Binding-site contacts:
Ligand atom N1 contacts residue VAL202 of chain 33.A at 3.6 Å.
Ligand atom C2 contacts residue VAL202 of chain 33.A at 4.2 Å (hydrophobic).
Ligand atom C6 contacts residue SER415 of chain 33.A at 4.1 Å.
Ligand atom C5 contacts residue SER415 of chain 33.A at 4.1 Å.
Ligand atom N1 contacts residue PRO203 of chain 33.A at 4.1 Å.
Ligand atom N1 contacts residue GLY422 of chain 33.A at 3.0 Å (h-bond).
Ligand atom N7 contacts residue SER415 of chain 33.A at 4.0 Å.
Ligand atom C6 contacts residue VAL202 of chain 33.A at 4.2 Å (hydrophobic).
Ligand atom C6 contacts residue GLY422 of chain 33.A at 3.8 Å.
Ligand atom N6 contacts residue GLY422 of chain 33.A at 3.4 Å (h-bond).
Ligand atom N7 contacts residue HIS413 of chain 33.A at 4.1 Å.
Ligand atom N7 contacts residue PRO203 of chain 33.A at 4.2 Å.
Ligand atom N6 contacts residue GLY420 of chain 33.A at 3.7 Å.
Ligand atom N3 contacts residue ASP201 of chain 33.A at 4.1 Å.
Ligand atom C4 contacts residue ASP201 of chain 33.A at 3.7 Å.
Ligand atom OP2 contacts residue ASP409 of chain 6.A at 3.2 Å (salt-bridge).
Ligand atom C6 contacts residue PRO203 of chain 33.A at 4.0 Å (hydrophobic).
Ligand atom N6 contacts residue SER415 of chain 33.A at 3.6 Å.
Ligand atom C5 contacts residue ARG91 of chain 33.A at 4.1 Å.
Ligand atom N6 contacts residue PHE421 of chain 33.A at 3.9 Å.
Ligand atom C4 contacts residue VAL202 of chain 33.A at 3.7 Å (hydrophobic).
Ligand atom C8 contacts residue HIS413 of chain 33.A at 3.8 Å.
Ligand atom C5 contacts residue VAL202 of chain 33.A at 3.6 Å (hydrophobic).
Ligand atom N7 contacts residue ASN392 of chain 33.A at 4.2 Å.
Ligand atom C5 contacts residue PRO203 of chain 33.A at 4.0 Å (hydrophobic).
Ligand atom C2' contacts residue PRO414 of chain 33.A at 3.8 Å (hydrophobic).
Ligand atom C4 contacts residue PRO203 of chain 33.A at 4.2 Å (hydrophobic).
Ligand atom C2 contacts residue GLY422 of chain 33.A at 3.3 Å.
Ligand atom C2 contacts residue PRO203 of chain 33.A at 3.9 Å (hydrophobic).
Ligand atom C2' contacts residue HIS413 of chain 33.A at 3.8 Å.
Ligand atom C5 contacts residue PRO203 of chain 33.A at 3.9 Å (hydrophobic).
Ligand atom C1' contacts residue PRO203 of chain 33.A at 4.1 Å (hydrophobic).
Ligand atom C2' contacts residue PRO203 of chain 33.A at 3.3 Å (hydrophobic).
Ligand atom N3 contacts residue PRO414 of chain 33.A at 4.2 Å.
Ligand atom N1 contacts residue PRO203 of chain 33.A at 3.8 Å.
Ligand atom N4 contacts residue ASP201 of chain 33.A at 2.5 Å.
Ligand atom N4 contacts residue VAL202 of chain 33.A at 2.9 Å (h-bond).
Ligand atom C5 contacts residue ASP201 of chain 33.A at 4.1 Å.
Ligand atom C4 contacts residue PRO203 of chain 33.A at 4.1 Å (hydrophobic).
Ligand atom C6 contacts residue PRO203 of chain 33.A at 4.0 Å (hydrophobic).

Sequence of chain 6.A:
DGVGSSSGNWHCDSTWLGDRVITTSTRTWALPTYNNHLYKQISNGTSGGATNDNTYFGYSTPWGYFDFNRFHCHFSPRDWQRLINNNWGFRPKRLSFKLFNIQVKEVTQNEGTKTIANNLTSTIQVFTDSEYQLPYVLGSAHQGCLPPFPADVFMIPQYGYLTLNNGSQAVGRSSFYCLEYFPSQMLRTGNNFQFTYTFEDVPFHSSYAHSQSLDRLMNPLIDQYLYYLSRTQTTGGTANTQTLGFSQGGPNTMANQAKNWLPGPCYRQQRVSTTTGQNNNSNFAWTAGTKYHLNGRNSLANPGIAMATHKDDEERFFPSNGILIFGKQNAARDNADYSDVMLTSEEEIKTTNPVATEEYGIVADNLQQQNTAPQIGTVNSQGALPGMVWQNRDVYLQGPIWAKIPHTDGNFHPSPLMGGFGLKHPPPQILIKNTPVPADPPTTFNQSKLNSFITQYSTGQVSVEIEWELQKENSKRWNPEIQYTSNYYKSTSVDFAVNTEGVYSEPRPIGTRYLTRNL

Sequence of chain 33.A:
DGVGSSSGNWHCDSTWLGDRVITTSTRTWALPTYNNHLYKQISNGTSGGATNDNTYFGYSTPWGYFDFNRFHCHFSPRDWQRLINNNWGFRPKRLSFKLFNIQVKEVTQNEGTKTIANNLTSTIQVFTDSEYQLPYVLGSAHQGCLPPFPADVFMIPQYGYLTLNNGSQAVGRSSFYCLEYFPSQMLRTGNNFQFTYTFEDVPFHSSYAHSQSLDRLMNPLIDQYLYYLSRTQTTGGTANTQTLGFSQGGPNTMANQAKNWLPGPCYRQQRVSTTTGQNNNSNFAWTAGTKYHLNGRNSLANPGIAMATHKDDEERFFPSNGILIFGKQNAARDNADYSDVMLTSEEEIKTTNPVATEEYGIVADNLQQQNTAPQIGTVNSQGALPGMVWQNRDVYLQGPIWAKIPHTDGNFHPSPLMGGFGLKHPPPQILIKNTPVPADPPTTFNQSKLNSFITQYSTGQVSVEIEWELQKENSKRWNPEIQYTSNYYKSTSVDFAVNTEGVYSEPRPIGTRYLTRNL

The protein below binds the small molecule below.
Small molecule (SMILES): Nc1ccn([C@H]2C[C@H](O[P](=O)(O)OC[C@H]3O[C@@H](n4cnc5c(N)ncnc54)C[C@@H]3O)[C@@H](COP(=O)(O)O)O2)c(=O)n1